Sequence of chain 1.A:
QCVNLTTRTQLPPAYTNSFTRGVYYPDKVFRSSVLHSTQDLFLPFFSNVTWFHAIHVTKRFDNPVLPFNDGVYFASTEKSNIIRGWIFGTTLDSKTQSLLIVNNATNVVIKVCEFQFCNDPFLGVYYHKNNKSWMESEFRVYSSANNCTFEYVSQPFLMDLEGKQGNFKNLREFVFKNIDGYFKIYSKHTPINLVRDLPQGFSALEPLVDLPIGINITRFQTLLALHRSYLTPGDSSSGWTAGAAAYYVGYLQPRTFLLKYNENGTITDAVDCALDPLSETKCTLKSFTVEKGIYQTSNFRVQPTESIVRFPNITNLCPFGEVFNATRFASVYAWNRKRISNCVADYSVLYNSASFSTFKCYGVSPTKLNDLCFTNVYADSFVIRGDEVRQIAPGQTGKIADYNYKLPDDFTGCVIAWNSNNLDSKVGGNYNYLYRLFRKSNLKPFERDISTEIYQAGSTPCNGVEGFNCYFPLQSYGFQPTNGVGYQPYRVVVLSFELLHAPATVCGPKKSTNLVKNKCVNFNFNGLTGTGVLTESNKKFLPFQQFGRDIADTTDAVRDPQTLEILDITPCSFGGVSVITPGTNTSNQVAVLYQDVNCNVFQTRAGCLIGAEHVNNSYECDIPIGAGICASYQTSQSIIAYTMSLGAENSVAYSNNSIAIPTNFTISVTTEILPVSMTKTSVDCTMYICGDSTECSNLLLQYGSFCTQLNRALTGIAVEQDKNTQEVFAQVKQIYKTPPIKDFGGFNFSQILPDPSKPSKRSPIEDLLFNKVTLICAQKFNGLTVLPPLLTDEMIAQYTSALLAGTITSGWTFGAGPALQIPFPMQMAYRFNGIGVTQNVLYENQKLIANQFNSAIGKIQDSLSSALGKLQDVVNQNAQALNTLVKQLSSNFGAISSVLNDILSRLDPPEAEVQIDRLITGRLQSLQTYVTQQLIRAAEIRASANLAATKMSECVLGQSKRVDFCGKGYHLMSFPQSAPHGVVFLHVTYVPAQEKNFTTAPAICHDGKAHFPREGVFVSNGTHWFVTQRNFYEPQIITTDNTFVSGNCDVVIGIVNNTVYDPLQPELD

Binding-site contacts:
Ligand atom O7 contacts residue ASN1093 of chain 1.E at 3.0 Å (h-bond).
Ligand atom C8 contacts residue GLN914 of chain 1.A at 3.6 Å.
Ligand atom C8 contacts residue GLU1091 of chain 1.E at 3.4 Å.
Ligand atom C2 contacts residue ASN1093 of chain 1.E at 2.5 Å.
Ligand atom C8 contacts residue ALA732 of chain 1.E at 3.3 Å (hydrophobic).
Ligand atom C7 contacts residue ASN1093 of chain 1.E at 3.3 Å.
Ligand atom C1 contacts residue ASN1093 of chain 1.E at 1.4 Å.
Ligand atom C7 contacts residue ALA732 of chain 1.E at 4.3 Å (hydrophobic).
Ligand atom C3 contacts residue ASN1093 of chain 1.E at 3.8 Å.
Ligand atom N2 contacts residue ASN1093 of chain 1.E at 3.1 Å (h-bond).
Ligand atom O7 contacts residue LYS1092 of chain 1.E at 3.8 Å.
Ligand atom C1 contacts residue GLN914 of chain 1.A at 4.2 Å.
Ligand atom N2 contacts residue GLN914 of chain 1.A at 3.9 Å.
Ligand atom C5 contacts residue ASN1093 of chain 1.E at 3.6 Å.
Ligand atom O5 contacts residue ASN1093 of chain 1.E at 2.2 Å (h-bond).
Ligand atom C4 contacts residue ASN1093 of chain 1.E at 4.2 Å.
Ligand atom C7 contacts residue GLU1091 of chain 1.E at 4.2 Å.
Ligand atom C7 contacts residue GLN914 of chain 1.A at 4.2 Å.
Ligand atom C3 contacts residue ALA725 of chain 1.E at 4.2 Å (hydrophobic).
Ligand atom O7 contacts residue GLU1091 of chain 1.E at 3.5 Å (salt-bridge).

A protein and the small-molecule ligand that binds it are described below.
Small molecule (SMILES): CC(=O)N[C@@H]1[C@@H](O)[C@H](O)[C@@H](CO)O[C@H]1O

Sequence of chain 1.E:
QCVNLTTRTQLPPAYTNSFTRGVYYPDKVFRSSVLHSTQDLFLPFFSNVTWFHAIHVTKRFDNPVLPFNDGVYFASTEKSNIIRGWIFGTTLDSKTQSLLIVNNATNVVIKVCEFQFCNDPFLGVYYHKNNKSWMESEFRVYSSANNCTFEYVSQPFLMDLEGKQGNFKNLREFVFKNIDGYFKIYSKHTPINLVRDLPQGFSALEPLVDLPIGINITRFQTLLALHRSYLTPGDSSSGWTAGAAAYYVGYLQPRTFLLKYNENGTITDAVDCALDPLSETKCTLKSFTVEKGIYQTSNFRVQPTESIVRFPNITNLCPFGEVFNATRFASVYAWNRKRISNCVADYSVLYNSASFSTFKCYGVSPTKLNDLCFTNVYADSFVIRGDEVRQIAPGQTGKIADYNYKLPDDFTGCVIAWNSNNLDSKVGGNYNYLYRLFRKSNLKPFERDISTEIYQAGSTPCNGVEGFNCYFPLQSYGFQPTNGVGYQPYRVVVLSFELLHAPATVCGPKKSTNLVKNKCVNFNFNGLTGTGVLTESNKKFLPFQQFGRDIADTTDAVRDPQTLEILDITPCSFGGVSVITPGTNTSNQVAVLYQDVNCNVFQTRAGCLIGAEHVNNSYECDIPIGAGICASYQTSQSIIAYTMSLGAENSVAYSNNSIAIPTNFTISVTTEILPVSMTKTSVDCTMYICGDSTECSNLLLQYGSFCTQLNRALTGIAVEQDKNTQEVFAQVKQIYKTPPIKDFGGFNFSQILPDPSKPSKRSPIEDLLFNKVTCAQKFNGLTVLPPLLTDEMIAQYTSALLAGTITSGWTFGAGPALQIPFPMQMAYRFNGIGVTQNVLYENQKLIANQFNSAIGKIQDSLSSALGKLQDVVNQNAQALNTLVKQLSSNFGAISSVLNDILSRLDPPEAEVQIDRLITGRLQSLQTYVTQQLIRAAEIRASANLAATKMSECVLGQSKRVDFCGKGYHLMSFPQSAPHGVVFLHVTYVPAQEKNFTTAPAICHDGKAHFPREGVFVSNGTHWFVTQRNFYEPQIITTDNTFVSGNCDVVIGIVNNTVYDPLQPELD